Sequence of chain 1.A:
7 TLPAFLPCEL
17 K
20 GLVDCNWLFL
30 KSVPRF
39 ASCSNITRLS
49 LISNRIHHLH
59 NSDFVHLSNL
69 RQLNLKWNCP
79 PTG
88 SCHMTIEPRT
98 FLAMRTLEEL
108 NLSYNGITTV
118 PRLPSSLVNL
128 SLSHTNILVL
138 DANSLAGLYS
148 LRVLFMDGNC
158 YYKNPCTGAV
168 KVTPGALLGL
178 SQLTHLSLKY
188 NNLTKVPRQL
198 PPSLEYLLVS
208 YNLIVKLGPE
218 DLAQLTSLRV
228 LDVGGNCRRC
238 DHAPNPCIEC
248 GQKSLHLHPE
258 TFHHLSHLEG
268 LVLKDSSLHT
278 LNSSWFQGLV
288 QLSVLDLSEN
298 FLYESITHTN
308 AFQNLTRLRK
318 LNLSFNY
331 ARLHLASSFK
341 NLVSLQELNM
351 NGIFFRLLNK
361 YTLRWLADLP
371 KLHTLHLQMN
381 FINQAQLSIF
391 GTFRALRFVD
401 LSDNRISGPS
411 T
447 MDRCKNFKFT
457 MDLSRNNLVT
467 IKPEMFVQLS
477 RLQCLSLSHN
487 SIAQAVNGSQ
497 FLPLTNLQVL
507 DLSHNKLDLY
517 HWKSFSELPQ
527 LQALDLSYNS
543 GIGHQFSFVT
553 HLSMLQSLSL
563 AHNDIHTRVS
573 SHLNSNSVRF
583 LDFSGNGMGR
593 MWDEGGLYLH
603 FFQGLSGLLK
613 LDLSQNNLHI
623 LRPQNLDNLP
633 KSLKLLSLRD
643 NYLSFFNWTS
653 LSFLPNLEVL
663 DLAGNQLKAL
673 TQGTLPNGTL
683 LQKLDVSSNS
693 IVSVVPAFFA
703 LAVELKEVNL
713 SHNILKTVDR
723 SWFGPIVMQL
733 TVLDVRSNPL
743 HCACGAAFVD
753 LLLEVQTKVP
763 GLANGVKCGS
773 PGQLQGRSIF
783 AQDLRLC

A protein and the small-molecule ligand that binds it are described below.
Small molecule (SMILES): CC(=O)N[C@@H]1[C@@H](O)[C@H](O)[C@@H](CO)O[C@H]1O

Binding-site contacts:
Ligand atom C1 contacts residue SER713 of chain 1.A at 3.5 Å.
Ligand atom C4 contacts residue ASN711 of chain 1.A at 4.3 Å.
Ligand atom C6 contacts residue SER689 of chain 1.A at 3.4 Å.
Ligand atom C8 contacts residue VAL734 of chain 1.A at 4.4 Å (hydrophobic).
Ligand atom N2 contacts residue ASP736 of chain 1.A at 3.0 Å (salt-bridge).
Ligand atom C1 contacts residue ASN711 of chain 1.A at 1.5 Å.
Ligand atom C8 contacts residue PRO762 of chain 1.A at 4.2 Å (hydrophobic).
Ligand atom C2 contacts residue ASP736 of chain 1.A at 3.8 Å.
Ligand atom O7 contacts residue ASN711 of chain 1.A at 4.1 Å.
Ligand atom C5 contacts residue SER689 of chain 1.A at 4.0 Å.
Ligand atom C7 contacts residue ASP736 of chain 1.A at 3.8 Å.
Ligand atom C3 contacts residue ASN711 of chain 1.A at 4.0 Å.
Ligand atom O5 contacts residue ASN711 of chain 1.A at 2.3 Å (h-bond).
Ligand atom N2 contacts residue ASN711 of chain 1.A at 3.3 Å (h-bond).
Ligand atom N2 contacts residue ARG738 of chain 1.A at 4.4 Å.
Ligand atom C8 contacts residue ASP736 of chain 1.A at 3.7 Å.
Ligand atom C5 contacts residue ASN711 of chain 1.A at 3.6 Å.
Ligand atom O5 contacts residue SER689 of chain 1.A at 3.5 Å (h-bond).
Ligand atom C1 contacts residue SER689 of chain 1.A at 4.5 Å.
Ligand atom C3 contacts residue ASP736 of chain 1.A at 4.3 Å.
Ligand atom O5 contacts residue SER713 of chain 1.A at 3.1 Å (h-bond).
Ligand atom C5 contacts residue SER713 of chain 1.A at 3.4 Å.
Ligand atom C1 contacts residue ASP736 of chain 1.A at 3.5 Å.
Ligand atom C7 contacts residue ASN711 of chain 1.A at 3.8 Å.
Ligand atom C6 contacts residue SER713 of chain 1.A at 4.0 Å.
Ligand atom C2 contacts residue ASN711 of chain 1.A at 2.7 Å.